Binding-site contacts:
Ligand atom O7 contacts residue ARG178 of chain 1.C at 3.6 Å (salt-bridge).
Ligand atom C4 contacts residue GLN175 of chain 1.C at 3.7 Å.
Ligand atom C6 contacts residue ARG178 of chain 1.C at 3.8 Å.
Ligand atom N2 contacts residue SER108 of chain 1.D at 3.7 Å.
Ligand atom C8 contacts residue SER180 of chain 1.C at 3.5 Å.
Ligand atom O5 contacts residue ASN106 of chain 1.D at 2.4 Å (h-bond).
Ligand atom C5 contacts residue GLN175 of chain 1.C at 3.4 Å.
Ligand atom O2 contacts residue GLN175 of chain 1.C at 3.4 Å.
Ligand atom O7 contacts residue TYR134 of chain 1.D at 3.2 Å.
Ligand atom C7 contacts residue ASN106 of chain 1.D at 3.2 Å.
Ligand atom O4 contacts residue GLN175 of chain 1.C at 2.8 Å (h-bond).
Ligand atom C2 contacts residue GLN175 of chain 1.C at 3.0 Å.
Ligand atom O6 contacts residue ARG178 of chain 1.C at 3.0 Å.
Ligand atom C3 contacts residue SER108 of chain 1.D at 3.8 Å.
Ligand atom N2 contacts residue ASN106 of chain 1.D at 2.9 Å (h-bond).
Ligand atom C8 contacts residue ARG178 of chain 1.C at 3.2 Å.
Ligand atom O5 contacts residue PHE176 of chain 1.C at 3.9 Å.
Ligand atom C3 contacts residue ASN106 of chain 1.D at 3.8 Å.
Ligand atom C8 contacts residue SER133 of chain 1.D at 3.5 Å.
Ligand atom C1 contacts residue SER108 of chain 1.D at 3.5 Å.
Ligand atom O3 contacts residue SER177 of chain 1.C at 3.8 Å.
Ligand atom O3 contacts residue ARG178 of chain 1.C at 3.2 Å (salt-bridge).
Ligand atom C1 contacts residue GLN175 of chain 1.C at 3.5 Å.
Ligand atom C5 contacts residue TYR134 of chain 1.D at 3.4 Å (hydrophobic).
Ligand atom O7 contacts residue SER177 of chain 1.C at 3.6 Å.
Ligand atom C7 contacts residue ARG178 of chain 1.C at 3.6 Å.
Ligand atom O2 contacts residue GLN175 of chain 1.C at 2.5 Å (h-bond).
Ligand atom O7 contacts residue ASN106 of chain 1.D at 3.1 Å (h-bond).
Ligand atom C6 contacts residue VAL129 of chain 1.D at 3.7 Å (hydrophobic).
Ligand atom C1 contacts residue ASN106 of chain 1.D at 1.4 Å.
Ligand atom C5 contacts residue ASN106 of chain 1.D at 3.7 Å.
Ligand atom C8 contacts residue MET17 of chain 1.C at 3.4 Å (hydrophobic).
Ligand atom C5 contacts residue PHE176 of chain 1.C at 3.4 Å (hydrophobic).
Ligand atom C1 contacts residue PHE176 of chain 1.C at 3.8 Å (hydrophobic).
Ligand atom C6 contacts residue GLN175 of chain 1.C at 3.2 Å.
Ligand atom O3 contacts residue ASP58 of chain 1.I at 3.5 Å (salt-bridge).
Ligand atom C2 contacts residue ASN106 of chain 1.D at 2.4 Å.
Ligand atom O4 contacts residue TYR134 of chain 1.D at 3.8 Å.
Ligand atom C8 contacts residue ASN106 of chain 1.D at 3.9 Å.
Ligand atom C3 contacts residue ASP58 of chain 1.I at 3.7 Å.

Sequence of chain 1.C:
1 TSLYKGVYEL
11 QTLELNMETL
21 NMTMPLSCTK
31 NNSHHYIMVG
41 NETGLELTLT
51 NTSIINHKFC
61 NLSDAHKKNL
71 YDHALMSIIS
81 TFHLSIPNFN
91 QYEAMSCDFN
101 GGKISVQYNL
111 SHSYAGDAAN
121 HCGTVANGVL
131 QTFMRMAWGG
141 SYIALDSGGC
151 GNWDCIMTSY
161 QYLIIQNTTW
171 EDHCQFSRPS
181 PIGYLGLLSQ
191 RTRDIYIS

A protein and the small-molecule ligand that binds it are described below.
Small molecule (SMILES): CC(=O)N[C@H]1[C@H](O[C@H]2[C@H](O)[C@@H](NC(C)=O)CO[C@@H]2CO)O[C@H](CO)[C@@H](O[C@@H]2O[C@H](CO[C@H]3O[C@H](CO)[C@@H](O)[C@H](O[C@H]4O[C@H](CO)[C@@H](O)[C@H](O)[C@@H]4O)[C@@H]3O)[C@@H](O)[C@H](O[C@H]3O[C@H](CO)[C@@H](O)[C@H](O)[C@@H]3O)[C@@H]2O)[C@@H]1O

Sequence of chain 1.I:
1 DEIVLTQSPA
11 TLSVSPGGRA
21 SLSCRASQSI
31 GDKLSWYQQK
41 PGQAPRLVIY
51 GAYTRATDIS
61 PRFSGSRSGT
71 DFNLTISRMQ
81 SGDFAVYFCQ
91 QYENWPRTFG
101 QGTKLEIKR

Sequence of chain 1.D:
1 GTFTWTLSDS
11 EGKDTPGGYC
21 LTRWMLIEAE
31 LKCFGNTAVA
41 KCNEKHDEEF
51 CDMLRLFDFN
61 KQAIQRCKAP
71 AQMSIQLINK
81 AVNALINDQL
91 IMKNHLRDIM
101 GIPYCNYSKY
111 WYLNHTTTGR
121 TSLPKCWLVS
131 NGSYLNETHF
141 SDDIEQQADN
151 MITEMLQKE